Binding-site contacts:
Ligand atom O7 contacts residue ALA67 of chain 1.C at 4.4 Å.
Ligand atom C8 contacts residue LEU38 of chain 1.C at 3.7 Å (hydrophobic).
Ligand atom N2 contacts residue HIS66 of chain 1.C at 4.3 Å.
Ligand atom C1 contacts residue THR36 of chain 1.C at 4.3 Å.
Ligand atom C5 contacts residue ASN159 of chain 1.C at 3.6 Å.
Ligand atom O7 contacts residue LEU38 of chain 1.C at 4.0 Å.
Ligand atom C1 contacts residue ASN159 of chain 1.C at 1.4 Å.
Ligand atom N2 contacts residue ASN159 of chain 1.C at 2.9 Å (h-bond).
Ligand atom C7 contacts residue HIS66 of chain 1.C at 4.0 Å.
Ligand atom C1 contacts residue GLY95 of chain 1.C at 4.3 Å.
Ligand atom O3 contacts residue HIS66 of chain 1.C at 3.4 Å.
Ligand atom C4 contacts residue LEU63 of chain 1.C at 4.0 Å (hydrophobic).
Ligand atom C7 contacts residue LEU38 of chain 1.C at 4.1 Å (hydrophobic).
Ligand atom C8 contacts residue GLY37 of chain 1.C at 4.3 Å.
Ligand atom O7 contacts residue HIS66 of chain 1.C at 4.0 Å.
Ligand atom O5 contacts residue ASN159 of chain 1.C at 2.3 Å (h-bond).
Ligand atom C5 contacts residue GLY95 of chain 1.C at 4.0 Å.
Ligand atom C4 contacts residue ASN159 of chain 1.C at 4.2 Å.
Ligand atom C6 contacts residue GLY95 of chain 1.C at 3.6 Å.
Ligand atom O6 contacts residue GLY95 of chain 1.C at 2.3 Å (h-bond).
Ligand atom C2 contacts residue ASN159 of chain 1.C at 2.4 Å.
Ligand atom O6 contacts residue LYS96 of chain 1.C at 4.1 Å.
Ligand atom C7 contacts residue ASN159 of chain 1.C at 3.4 Å.
Ligand atom O6 contacts residue LEU63 of chain 1.C at 3.8 Å.
Ligand atom C8 contacts residue VAL32 of chain 1.C at 3.9 Å (hydrophobic).
Ligand atom O5 contacts residue LYS96 of chain 1.C at 4.4 Å.
Ligand atom O5 contacts residue GLY95 of chain 1.C at 3.2 Å (h-bond).
Ligand atom O7 contacts residue ASN159 of chain 1.C at 3.3 Å (h-bond).
Ligand atom C8 contacts residue HIS66 of chain 1.C at 4.3 Å.
Ligand atom C3 contacts residue ASN159 of chain 1.C at 3.8 Å.

Sequence of chain 1.C:
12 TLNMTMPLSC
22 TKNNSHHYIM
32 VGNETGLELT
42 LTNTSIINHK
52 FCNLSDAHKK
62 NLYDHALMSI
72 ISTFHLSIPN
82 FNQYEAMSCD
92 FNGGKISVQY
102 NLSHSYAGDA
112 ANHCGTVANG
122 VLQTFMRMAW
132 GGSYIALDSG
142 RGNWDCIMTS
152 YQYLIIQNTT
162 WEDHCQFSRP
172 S

A small-molecule ligand and the protein it binds are described below.
Small molecule (SMILES): CC(=O)N[C@@H]1[C@@H](O)[C@H](O)[C@@H](CO)O[C@H]1O